Sequence of chain 2.A:
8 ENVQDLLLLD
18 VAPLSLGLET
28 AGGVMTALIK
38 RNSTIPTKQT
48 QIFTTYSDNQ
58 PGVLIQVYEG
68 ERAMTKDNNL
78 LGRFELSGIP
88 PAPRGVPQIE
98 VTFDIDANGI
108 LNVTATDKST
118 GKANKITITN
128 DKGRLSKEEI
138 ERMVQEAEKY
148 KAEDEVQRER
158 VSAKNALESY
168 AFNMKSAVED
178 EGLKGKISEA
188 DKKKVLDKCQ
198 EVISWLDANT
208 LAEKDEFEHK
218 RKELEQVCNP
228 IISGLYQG

Sequence of chain 1.A:
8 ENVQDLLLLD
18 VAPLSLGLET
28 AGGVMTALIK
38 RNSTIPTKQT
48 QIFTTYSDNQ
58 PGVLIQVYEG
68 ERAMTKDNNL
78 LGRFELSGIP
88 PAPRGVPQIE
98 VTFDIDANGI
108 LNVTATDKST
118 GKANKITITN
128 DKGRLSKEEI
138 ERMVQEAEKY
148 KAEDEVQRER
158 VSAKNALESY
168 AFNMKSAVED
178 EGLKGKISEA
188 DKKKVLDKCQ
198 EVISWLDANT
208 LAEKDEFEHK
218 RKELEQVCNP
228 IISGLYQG

Binding-site contacts:
Ligand atom CD2 contacts residue TYR53 of chain 2.A at 3.6 Å (hydrophobic).
Ligand atom CA contacts residue GLN57 of chain 2.A at 3.6 Å.
Ligand atom O contacts residue TYR53 of chain 2.A at 3.2 Å (h-bond).
Ligand atom O contacts residue LEU61 of chain 2.A at 2.9 Å (h-bond).
Ligand atom C contacts residue GLN57 of chain 2.A at 3.3 Å.
Ligand atom NH2 contacts residue LEU15 of chain 1.A at 3.2 Å.
Ligand atom CZ contacts residue ASP12 of chain 1.A at 3.2 Å.
Ligand atom NE contacts residue ILE49 of chain 2.A at 3.3 Å (h-bond).
Ligand atom CA contacts residue THR51 of chain 2.A at 3.5 Å.
Ligand atom CD1 contacts residue PHE50 of chain 2.A at 3.6 Å (hydrophobic).
Ligand atom NH2 contacts residue ASP12 of chain 1.A at 3.7 Å.
Ligand atom O contacts residue GLU8 of chain 1.A at 3.4 Å.
Ligand atom CA contacts residue GLY59 of chain 2.A at 3.4 Å.
Ligand atom NH2 contacts residue GLN11 of chain 1.A at 3.5 Å (h-bond).
Ligand atom CD2 contacts residue LEU25 of chain 2.A at 3.7 Å (hydrophobic).
Ligand atom C contacts residue GLU8 of chain 1.A at 3.4 Å.
Ligand atom O contacts residue GLN57 of chain 2.A at 2.9 Å (h-bond).
Ligand atom O contacts residue THR51 of chain 2.A at 3.0 Å (h-bond).
Ligand atom CD2 contacts residue GLU26 of chain 2.A at 3.4 Å.
Ligand atom CD1 contacts residue THR33 of chain 2.A at 3.6 Å.
Ligand atom CG contacts residue ILE49 of chain 2.A at 3.6 Å (hydrophobic).
Ligand atom NH1 contacts residue GLU8 of chain 1.A at 2.7 Å (salt-bridge).
Ligand atom O contacts residue VAL60 of chain 2.A at 3.6 Å.
Ligand atom N contacts residue GLN57 of chain 2.A at 3.3 Å (h-bond).
Ligand atom CA contacts residue GLU8 of chain 1.A at 3.6 Å.
Ligand atom NH2 contacts residue ILE49 of chain 2.A at 3.7 Å.
Ligand atom CZ contacts residue GLN95 of chain 2.A at 3.5 Å.
Ligand atom CD contacts residue ILE49 of chain 2.A at 3.6 Å (hydrophobic).
Ligand atom O contacts residue PHE50 of chain 2.A at 3.5 Å.
Ligand atom NH2 contacts residue GLN95 of chain 2.A at 2.5 Å (h-bond).
Ligand atom O contacts residue THR27 of chain 2.A at 3.4 Å.
Ligand atom CD1 contacts residue GLN48 of chain 2.A at 3.6 Å.
Ligand atom N contacts residue THR51 of chain 2.A at 2.8 Å (h-bond).
Ligand atom CD contacts residue GLN95 of chain 2.A at 3.2 Å.
Ligand atom O contacts residue ALA28 of chain 2.A at 3.0 Å (h-bond).
Ligand atom O contacts residue GLN57 of chain 2.A at 3.6 Å.
Ligand atom NH1 contacts residue ASP12 of chain 1.A at 2.1 Å (salt-bridge).
Ligand atom C contacts residue THR51 of chain 2.A at 3.6 Å.
Ligand atom CD2 contacts residue ARG91 of chain 2.A at 3.2 Å.
Ligand atom CB contacts residue PHE50 of chain 2.A at 3.7 Å (hydrophobic).

The small molecule below binds the protein below.
Small molecule (SMILES): CC(=O)N[C@@H](CCCN=C(N)N)C(=O)N[C@@H](CC(C)C)C(=O)N[C@@H](CC(C)C)C(=O)N[C@@H](CC(C)C)C(=O)N[C@H](C(=O)NCC(=O)O)[C@@H](C)O